This protein binds this small molecule.
Small molecule (SMILES): c1ccc2c(-c3cnc4cnc(-c5cn[nH]c5)cn34)c[nH]c2c1

Sequence of chain 1.A:
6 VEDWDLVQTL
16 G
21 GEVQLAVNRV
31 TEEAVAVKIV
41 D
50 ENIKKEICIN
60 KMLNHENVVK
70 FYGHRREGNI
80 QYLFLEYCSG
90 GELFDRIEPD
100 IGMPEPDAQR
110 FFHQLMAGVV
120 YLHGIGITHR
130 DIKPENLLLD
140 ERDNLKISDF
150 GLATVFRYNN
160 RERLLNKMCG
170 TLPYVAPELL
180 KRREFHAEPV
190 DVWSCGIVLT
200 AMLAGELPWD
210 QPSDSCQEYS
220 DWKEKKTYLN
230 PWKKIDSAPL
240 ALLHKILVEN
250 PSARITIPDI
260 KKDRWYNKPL

Binding-site contacts:
Ligand atom CAT contacts residue ALA36 of chain 1.A at 4.0 Å (hydrophobic).
Ligand atom CAC contacts residue VAL23 of chain 1.A at 4.0 Å (hydrophobic).
Ligand atom NAK contacts residue VAL23 of chain 1.A at 4.0 Å.
Ligand atom CAD contacts residue CYS87 of chain 1.A at 3.4 Å (hydrophobic).
Ligand atom CAQ contacts residue SER147 of chain 1.A at 4.1 Å.
Ligand atom CAU contacts residue LEU15 of chain 1.A at 3.9 Å (hydrophobic).
Ligand atom CAS contacts residue LEU137 of chain 1.A at 3.8 Å (hydrophobic).
Ligand atom NAN contacts residue ASP148 of chain 1.A at 3.7 Å.
Ligand atom CAC contacts residue SER147 of chain 1.A at 3.8 Å.
Ligand atom NAO contacts residue GLU91 of chain 1.A at 3.8 Å.
Ligand atom NAO contacts residue LEU15 of chain 1.A at 3.6 Å.
Ligand atom CAD contacts residue LEU15 of chain 1.A at 3.5 Å (hydrophobic).
Ligand atom CAG contacts residue ALA36 of chain 1.A at 3.5 Å (hydrophobic).
Ligand atom NAM contacts residue CYS87 of chain 1.A at 3.3 Å (h-bond).
Ligand atom CAI contacts residue LEU15 of chain 1.A at 4.0 Å (hydrophobic).
Ligand atom CAP contacts residue SER147 of chain 1.A at 3.9 Å.
Ligand atom CAB contacts residue GLY90 of chain 1.A at 3.6 Å.
Ligand atom CAF contacts residue CYS87 of chain 1.A at 3.5 Å (hydrophobic).
Ligand atom NAM contacts residue LEU137 of chain 1.A at 3.6 Å.
Ligand atom CAR contacts residue LEU15 of chain 1.A at 3.9 Å (hydrophobic).
Ligand atom CAP contacts residue VAL23 of chain 1.A at 3.8 Å (hydrophobic).
Ligand atom CAG contacts residue GLU85 of chain 1.A at 3.7 Å.
Ligand atom CAA contacts residue GLY90 of chain 1.A at 3.8 Å.
Ligand atom CAS contacts residue LEU15 of chain 1.A at 3.7 Å (hydrophobic).
Ligand atom CAF contacts residue GLY90 of chain 1.A at 3.8 Å.
Ligand atom NAK contacts residue ASP148 of chain 1.A at 3.7 Å.
Ligand atom CAQ contacts residue LEU137 of chain 1.A at 4.0 Å (hydrophobic).
Ligand atom NAW contacts residue LEU15 of chain 1.A at 3.9 Å.
Ligand atom CAT contacts residue LEU137 of chain 1.A at 3.2 Å (hydrophobic).
Ligand atom CAT contacts residue LEU15 of chain 1.A at 3.7 Å (hydrophobic).
Ligand atom NAM contacts residue LEU15 of chain 1.A at 3.5 Å.
Ligand atom NAL contacts residue LEU137 of chain 1.A at 3.9 Å.
Ligand atom NAN contacts residue VAL23 of chain 1.A at 3.9 Å.
Ligand atom CAB contacts residue CYS87 of chain 1.A at 4.1 Å (hydrophobic).
Ligand atom CAD contacts residue LEU137 of chain 1.A at 3.9 Å (hydrophobic).
Ligand atom CAG contacts residue LEU137 of chain 1.A at 3.5 Å (hydrophobic).
Ligand atom NAW contacts residue LEU137 of chain 1.A at 3.4 Å.
Ligand atom NAK contacts residue LYS38 of chain 1.A at 3.8 Å.
Ligand atom CAH contacts residue VAL23 of chain 1.A at 3.7 Å (hydrophobic).
Ligand atom CAJ contacts residue LEU137 of chain 1.A at 3.8 Å (hydrophobic).